Sequence of chain 1.A:
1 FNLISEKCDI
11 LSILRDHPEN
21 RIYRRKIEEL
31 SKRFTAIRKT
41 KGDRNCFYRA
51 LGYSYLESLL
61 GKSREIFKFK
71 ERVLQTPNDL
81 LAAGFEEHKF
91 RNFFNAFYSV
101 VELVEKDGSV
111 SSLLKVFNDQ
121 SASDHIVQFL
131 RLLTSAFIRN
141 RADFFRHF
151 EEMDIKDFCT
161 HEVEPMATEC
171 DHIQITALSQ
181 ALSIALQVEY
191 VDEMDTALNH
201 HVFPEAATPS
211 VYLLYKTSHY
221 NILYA

This protein binds this small molecule.
Small molecule (SMILES): CC(=O)NC(=O)OCc1ccccc1

Binding-site contacts:
Ligand atom O1 contacts residue ASP43 of chain 1.A at 3.2 Å (salt-bridge).
Ligand atom C1 contacts residue SER218 of chain 1.A at 3.8 Å.
Ligand atom O3 contacts residue SER218 of chain 1.A at 3.2 Å (h-bond).
Ligand atom C4 contacts residue THR217 of chain 1.A at 4.2 Å.
Ligand atom C7 contacts residue SER218 of chain 1.A at 3.4 Å.
Ligand atom C8 contacts residue SER218 of chain 1.A at 3.2 Å.
Ligand atom N1 contacts residue SER218 of chain 1.A at 3.0 Å (h-bond).
Ligand atom O3 contacts residue HIS219 of chain 1.A at 4.0 Å.
Ligand atom C9 contacts residue THR217 of chain 1.A at 3.7 Å.
Ligand atom C2 contacts residue ASN45 of chain 1.A at 4.2 Å.
Ligand atom C3 contacts residue ARG44 of chain 1.A at 3.9 Å.
Ligand atom C10 contacts residue THR217 of chain 1.A at 3.2 Å.
Ligand atom O2 contacts residue ASP43 of chain 1.A at 3.1 Å (salt-bridge).
Ligand atom C1 contacts residue CYS46 of chain 1.A at 1.8 Å (hydrophobic).
Ligand atom C5 contacts residue SER218 of chain 1.A at 3.4 Å.
Ligand atom O1 contacts residue ARG44 of chain 1.A at 2.9 Å (salt-bridge).
Ligand atom C3 contacts residue HIS219 of chain 1.A at 4.1 Å.
Ligand atom O1 contacts residue GLY42 of chain 1.A at 3.7 Å.
Ligand atom C9 contacts residue SER218 of chain 1.A at 3.1 Å.
Ligand atom C1 contacts residue TYR220 of chain 1.A at 3.8 Å (hydrophobic).
Ligand atom O2 contacts residue GLY42 of chain 1.A at 2.9 Å.
Ligand atom O3 contacts residue THR217 of chain 1.A at 4.2 Å.
Ligand atom O2 contacts residue ARG44 of chain 1.A at 3.1 Å (salt-bridge).
Ligand atom O1 contacts residue ASN45 of chain 1.A at 3.4 Å (h-bond).
Ligand atom N1 contacts residue HIS219 of chain 1.A at 3.8 Å.
Ligand atom C2 contacts residue HIS219 of chain 1.A at 4.2 Å.
Ligand atom C3 contacts residue SER218 of chain 1.A at 3.7 Å.
Ligand atom C2 contacts residue SER218 of chain 1.A at 3.9 Å.
Ligand atom C2 contacts residue ARG44 of chain 1.A at 3.6 Å.
Ligand atom N1 contacts residue ARG44 of chain 1.A at 4.1 Å.
Ligand atom O1 contacts residue CYS46 of chain 1.A at 2.6 Å (h-bond).
Ligand atom C5 contacts residue THR217 of chain 1.A at 3.9 Å.
Ligand atom C1 contacts residue PHE47 of chain 1.A at 3.7 Å (hydrophobic).
Ligand atom C3 contacts residue ASP43 of chain 1.A at 4.1 Å.
Ligand atom C6 contacts residue SER218 of chain 1.A at 3.5 Å.
Ligand atom O1 contacts residue LYS41 of chain 1.A at 3.8 Å.
Ligand atom C10 contacts residue SER218 of chain 1.A at 3.2 Å.
Ligand atom C2 contacts residue CYS46 of chain 1.A at 2.2 Å (hydrophobic).
Ligand atom N1 contacts residue CYS46 of chain 1.A at 3.2 Å (h-bond).
Ligand atom C3 contacts residue GLY42 of chain 1.A at 3.7 Å.